Sequence of chain 4.E:
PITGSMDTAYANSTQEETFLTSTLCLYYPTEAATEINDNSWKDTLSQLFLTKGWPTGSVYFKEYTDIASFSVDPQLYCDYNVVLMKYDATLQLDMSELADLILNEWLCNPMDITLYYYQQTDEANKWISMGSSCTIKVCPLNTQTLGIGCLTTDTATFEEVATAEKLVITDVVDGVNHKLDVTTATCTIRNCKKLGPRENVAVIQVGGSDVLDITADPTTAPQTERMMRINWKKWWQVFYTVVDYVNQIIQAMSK

This protein binds this small molecule.
Small molecule (SMILES): CC(=O)N[C@H]1[C@H](O[C@H]2[C@H](O)[C@@H](NC(C)=O)CO[C@@H]2CO)O[C@H](CO)[C@@H](O)[C@@H]1O

Binding-site contacts:
Ligand atom N2 contacts residue ASN12 of chain 4.E at 3.8 Å.
Ligand atom C2 contacts residue ASN12 of chain 4.E at 3.3 Å.
Ligand atom C1 contacts residue ASN12 of chain 4.E at 2.2 Å.
Ligand atom C5 contacts residue ASN12 of chain 4.E at 4.1 Å.
Ligand atom O7 contacts residue ASN12 of chain 4.E at 3.6 Å.
Ligand atom O5 contacts residue ASN12 of chain 4.E at 2.7 Å (h-bond).
Ligand atom C7 contacts residue ASN12 of chain 4.E at 3.9 Å.